Sequence of chain 2.A:
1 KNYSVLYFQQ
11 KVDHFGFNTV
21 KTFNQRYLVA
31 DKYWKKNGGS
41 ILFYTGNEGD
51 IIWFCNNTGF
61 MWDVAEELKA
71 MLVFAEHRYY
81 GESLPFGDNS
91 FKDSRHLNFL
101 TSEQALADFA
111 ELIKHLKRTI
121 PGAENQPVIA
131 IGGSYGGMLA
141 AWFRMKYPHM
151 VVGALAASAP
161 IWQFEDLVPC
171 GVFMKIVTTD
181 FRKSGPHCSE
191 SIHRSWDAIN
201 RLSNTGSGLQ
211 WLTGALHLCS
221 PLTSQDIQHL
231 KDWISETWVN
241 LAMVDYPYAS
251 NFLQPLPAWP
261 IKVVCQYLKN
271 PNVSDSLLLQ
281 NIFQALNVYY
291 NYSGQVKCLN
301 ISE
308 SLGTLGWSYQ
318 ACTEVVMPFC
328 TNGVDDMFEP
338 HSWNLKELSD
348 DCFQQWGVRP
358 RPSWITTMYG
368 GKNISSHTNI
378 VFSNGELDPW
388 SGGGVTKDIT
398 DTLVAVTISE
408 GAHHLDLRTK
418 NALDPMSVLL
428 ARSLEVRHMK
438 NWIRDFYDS

Binding-site contacts:
Ligand atom C6 contacts residue GLY294 of chain 2.A at 4.4 Å.
Ligand atom O5 contacts residue ASN291 of chain 2.A at 2.3 Å (h-bond).
Ligand atom C2 contacts residue ASN291 of chain 2.A at 2.5 Å.
Ligand atom O7 contacts residue LYS297 of chain 2.A at 2.9 Å (salt-bridge).
Ligand atom C5 contacts residue GLY294 of chain 2.A at 3.9 Å.
Ligand atom C5 contacts residue ASN291 of chain 2.A at 3.7 Å.
Ligand atom C7 contacts residue ASN287 of chain 2.A at 4.2 Å.
Ligand atom O3 contacts residue LYS297 of chain 2.A at 4.5 Å.
Ligand atom O7 contacts residue CYS298 of chain 2.A at 3.8 Å.
Ligand atom C7 contacts residue VAL296 of chain 2.A at 3.8 Å (hydrophobic).
Ligand atom C1 contacts residue ASN287 of chain 2.A at 4.2 Å.
Ligand atom C1 contacts residue VAL296 of chain 2.A at 3.5 Å (hydrophobic).
Ligand atom O5 contacts residue GLY294 of chain 2.A at 3.5 Å.
Ligand atom C8 contacts residue LEU299 of chain 2.A at 4.3 Å (hydrophobic).
Ligand atom N2 contacts residue VAL296 of chain 2.A at 4.3 Å.
Ligand atom C3 contacts residue ASN291 of chain 2.A at 3.7 Å.
Ligand atom C8 contacts residue HIS217 of chain 2.A at 3.6 Å.
Ligand atom C2 contacts residue VAL296 of chain 2.A at 3.9 Å (hydrophobic).
Ligand atom C4 contacts residue ASN291 of chain 2.A at 4.3 Å.
Ligand atom C8 contacts residue PHE283 of chain 2.A at 3.3 Å (hydrophobic).
Ligand atom N2 contacts residue ASN291 of chain 2.A at 2.9 Å (h-bond).
Ligand atom O7 contacts residue ASN291 of chain 2.A at 3.8 Å.
Ligand atom N2 contacts residue PHE283 of chain 2.A at 4.5 Å.
Ligand atom C8 contacts residue ASN287 of chain 2.A at 4.2 Å.
Ligand atom C3 contacts residue VAL296 of chain 2.A at 4.0 Å (hydrophobic).
Ligand atom O7 contacts residue VAL296 of chain 2.A at 2.8 Å (h-bond).
Ligand atom C7 contacts residue LYS297 of chain 2.A at 3.8 Å.
Ligand atom C1 contacts residue GLY294 of chain 2.A at 4.0 Å.
Ligand atom C2 contacts residue ASN287 of chain 2.A at 4.2 Å.
Ligand atom C1 contacts residue ASN291 of chain 2.A at 1.4 Å.
Ligand atom C8 contacts residue LYS297 of chain 2.A at 4.3 Å.
Ligand atom C7 contacts residue ASN291 of chain 2.A at 3.5 Å.
Ligand atom C7 contacts residue PHE283 of chain 2.A at 4.5 Å (hydrophobic).
Ligand atom N2 contacts residue ASN287 of chain 2.A at 3.5 Å (h-bond).

This protein binds this small molecule.
Small molecule (SMILES): CC(=O)N[C@H]1[C@H](O[C@H]2[C@H](O)[C@@H](NC(C)=O)CO[C@@H]2CO)O[C@H](CO)[C@@H](O)[C@@H]1O